The protein below binds the small molecule below.
Small molecule (SMILES): CC(=O)N[C@@H]1[C@@H](O)[C@H](O)[C@@H](CO)O[C@H]1O

Sequence of chain 1.J:
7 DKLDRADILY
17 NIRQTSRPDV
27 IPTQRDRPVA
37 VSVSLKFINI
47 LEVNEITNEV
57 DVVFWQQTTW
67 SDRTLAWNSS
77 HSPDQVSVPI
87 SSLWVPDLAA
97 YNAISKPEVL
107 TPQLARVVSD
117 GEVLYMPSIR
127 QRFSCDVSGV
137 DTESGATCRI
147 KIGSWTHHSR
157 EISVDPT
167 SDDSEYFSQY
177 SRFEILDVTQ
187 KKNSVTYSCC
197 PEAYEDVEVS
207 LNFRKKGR

Binding-site contacts:
Ligand atom C5 contacts residue HIS77 of chain 1.J at 4.0 Å.
Ligand atom C3 contacts residue ASN74 of chain 1.J at 3.8 Å.
Ligand atom C4 contacts residue ASN74 of chain 1.J at 4.2 Å.
Ligand atom C1 contacts residue SER76 of chain 1.J at 3.4 Å.
Ligand atom C2 contacts residue SER76 of chain 1.J at 4.1 Å.
Ligand atom N2 contacts residue SER76 of chain 1.J at 4.3 Å.
Ligand atom C3 contacts residue SER76 of chain 1.J at 4.1 Å.
Ligand atom N2 contacts residue ASN74 of chain 1.J at 3.0 Å (h-bond).
Ligand atom O6 contacts residue ASN74 of chain 1.J at 4.4 Å.
Ligand atom C2 contacts residue ASN74 of chain 1.J at 2.5 Å.
Ligand atom C7 contacts residue ASN74 of chain 1.J at 3.3 Å.
Ligand atom C6 contacts residue HIS77 of chain 1.J at 3.7 Å.
Ligand atom O6 contacts residue HIS77 of chain 1.J at 4.3 Å.
Ligand atom C8 contacts residue ASN74 of chain 1.J at 3.2 Å.
Ligand atom O5 contacts residue SER76 of chain 1.J at 4.0 Å.
Ligand atom C5 contacts residue SER76 of chain 1.J at 3.9 Å.
Ligand atom O5 contacts residue ASN74 of chain 1.J at 2.3 Å (h-bond).
Ligand atom O7 contacts residue ASN74 of chain 1.J at 4.3 Å.
Ligand atom C5 contacts residue ASN74 of chain 1.J at 3.6 Å.
Ligand atom C1 contacts residue ASN74 of chain 1.J at 1.4 Å.